A small-molecule ligand and the protein it binds are described below.
Small molecule (SMILES): CC(=O)N[C@@H]1[C@@H](O)[C@H](O)[C@@H](CO)O[C@H]1O

Sequence of chain 1.B:
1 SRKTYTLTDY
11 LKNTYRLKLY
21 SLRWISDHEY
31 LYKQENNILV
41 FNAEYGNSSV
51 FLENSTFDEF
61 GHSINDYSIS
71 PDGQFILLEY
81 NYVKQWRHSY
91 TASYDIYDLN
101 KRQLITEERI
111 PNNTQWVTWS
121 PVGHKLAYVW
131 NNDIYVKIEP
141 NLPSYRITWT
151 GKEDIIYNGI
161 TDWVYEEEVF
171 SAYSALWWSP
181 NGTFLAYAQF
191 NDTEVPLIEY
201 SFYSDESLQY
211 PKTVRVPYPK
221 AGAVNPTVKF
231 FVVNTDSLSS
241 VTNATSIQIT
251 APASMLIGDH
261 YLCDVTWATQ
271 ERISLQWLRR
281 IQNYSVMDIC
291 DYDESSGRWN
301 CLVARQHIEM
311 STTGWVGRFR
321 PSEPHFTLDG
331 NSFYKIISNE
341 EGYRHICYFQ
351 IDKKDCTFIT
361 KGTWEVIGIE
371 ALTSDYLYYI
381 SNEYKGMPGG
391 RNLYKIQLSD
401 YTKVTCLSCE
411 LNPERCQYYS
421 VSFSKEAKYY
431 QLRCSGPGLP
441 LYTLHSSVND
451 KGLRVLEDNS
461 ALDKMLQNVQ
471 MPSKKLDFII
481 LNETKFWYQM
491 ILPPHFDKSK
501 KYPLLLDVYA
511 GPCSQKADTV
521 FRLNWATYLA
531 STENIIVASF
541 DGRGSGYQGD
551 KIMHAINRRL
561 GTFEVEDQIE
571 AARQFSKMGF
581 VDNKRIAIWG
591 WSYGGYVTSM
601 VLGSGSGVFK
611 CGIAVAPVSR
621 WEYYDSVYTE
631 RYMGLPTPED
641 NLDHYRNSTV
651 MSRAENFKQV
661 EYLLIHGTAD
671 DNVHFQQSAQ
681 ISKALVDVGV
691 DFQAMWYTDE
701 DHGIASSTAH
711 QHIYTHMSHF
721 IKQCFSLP

Binding-site contacts:
Ligand atom N2 contacts residue ASN112 of chain 1.B at 3.1 Å (h-bond).
Ligand atom C2 contacts residue ASN112 of chain 1.B at 2.5 Å.
Ligand atom C4 contacts residue ASN112 of chain 1.B at 4.1 Å.
Ligand atom C1 contacts residue ASN112 of chain 1.B at 1.4 Å.
Ligand atom O7 contacts residue ASN112 of chain 1.B at 3.8 Å.
Ligand atom O7 contacts residue ILE110 of chain 1.B at 3.9 Å.
Ligand atom C7 contacts residue ASN112 of chain 1.B at 3.5 Å.
Ligand atom C3 contacts residue ASN112 of chain 1.B at 3.8 Å.
Ligand atom O6 contacts residue ASN112 of chain 1.B at 4.2 Å.
Ligand atom O6 contacts residue ASN81 of chain 1.B at 4.5 Å.
Ligand atom C8 contacts residue ARG109 of chain 1.B at 4.0 Å.
Ligand atom C8 contacts residue ASN112 of chain 1.B at 3.8 Å.
Ligand atom O5 contacts residue ASN112 of chain 1.B at 2.3 Å (h-bond).
Ligand atom C8 contacts residue TYR80 of chain 1.B at 4.4 Å (hydrophobic).
Ligand atom O7 contacts residue PRO111 of chain 1.B at 4.1 Å.
Ligand atom C5 contacts residue ASN112 of chain 1.B at 3.6 Å.